Sequence of chain 2.A:
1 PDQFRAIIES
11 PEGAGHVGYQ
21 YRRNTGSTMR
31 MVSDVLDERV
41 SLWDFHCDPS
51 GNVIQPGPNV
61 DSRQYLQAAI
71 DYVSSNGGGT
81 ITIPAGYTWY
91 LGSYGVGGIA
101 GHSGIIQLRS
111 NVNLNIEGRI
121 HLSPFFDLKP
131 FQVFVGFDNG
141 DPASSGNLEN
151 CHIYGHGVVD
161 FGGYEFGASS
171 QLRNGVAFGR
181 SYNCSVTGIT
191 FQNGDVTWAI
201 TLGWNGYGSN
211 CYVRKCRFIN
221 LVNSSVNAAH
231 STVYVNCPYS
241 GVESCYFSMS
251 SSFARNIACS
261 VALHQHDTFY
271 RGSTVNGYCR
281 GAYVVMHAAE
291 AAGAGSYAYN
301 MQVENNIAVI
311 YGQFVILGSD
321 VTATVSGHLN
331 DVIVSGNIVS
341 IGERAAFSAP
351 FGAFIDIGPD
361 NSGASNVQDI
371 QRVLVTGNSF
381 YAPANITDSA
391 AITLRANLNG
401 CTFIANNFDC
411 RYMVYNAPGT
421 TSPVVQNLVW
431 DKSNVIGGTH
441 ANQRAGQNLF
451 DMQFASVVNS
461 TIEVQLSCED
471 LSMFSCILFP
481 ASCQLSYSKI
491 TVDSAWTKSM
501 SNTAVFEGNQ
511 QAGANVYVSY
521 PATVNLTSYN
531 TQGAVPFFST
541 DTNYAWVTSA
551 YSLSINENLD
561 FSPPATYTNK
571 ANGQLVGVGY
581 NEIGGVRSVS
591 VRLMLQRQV

The small molecule below binds the protein below.
Small molecule (SMILES): CC(=O)N[C@@H]1[C@@H](O[C@H]2O[C@H](CO)[C@H](O[C@H]3O[C@H](CO[C@@H]4O[C@@H](C)[C@H](O)[C@@H](O)[C@H]4O)[C@@H](O)[C@H](O)[C@H]3O)[C@H](O[C@@H]3O[C@H](CO)[C@@H](O)[C@H](O)[C@H]3NC(C)=O)[C@H]2O)[C@H](O)[C@@H](CO)O[C@H]1O

Binding-site contacts:
Ligand atom O1 contacts residue FMT1 of chain 2.G at 2.6 Å (h-bond).
Ligand atom O3 contacts residue TRP204 of chain 2.A at 3.5 Å (h-bond).
Ligand atom C8 contacts residue THR197 of chain 2.A at 3.6 Å.
Ligand atom O6 contacts residue LEU172 of chain 2.A at 3.6 Å.
Ligand atom C6 contacts residue ASN361 of chain 2.A at 3.5 Å.
Ligand atom O5 contacts residue LEU172 of chain 2.A at 3.6 Å.
Ligand atom C4 contacts residue HIS287 of chain 2.A at 3.4 Å.
Ligand atom O7 contacts residue TYR234 of chain 2.A at 3.1 Å.
Ligand atom O1 contacts residue TYR283 of chain 2.A at 3.1 Å.
Ligand atom O3 contacts residue NA1 of chain 2.I at 2.3 Å (h-bond).
Ligand atom O4 contacts residue GLN132 of chain 2.A at 3.0 Å (h-bond).
Ligand atom O5 contacts residue TYR283 of chain 2.A at 3.5 Å.
Ligand atom O4 contacts residue ASN236 of chain 2.A at 2.9 Å (h-bond).
Ligand atom C5 contacts residue TYR234 of chain 2.A at 3.6 Å (hydrophobic).
Ligand atom O4 contacts residue HIS102 of chain 2.A at 2.7 Å (h-bond).
Ligand atom O3 contacts residue ASN205 of chain 2.A at 2.6 Å (h-bond).
Ligand atom C3 contacts residue NA1 of chain 2.I at 3.2 Å.
Ligand atom O3 contacts residue GLY101 of chain 2.A at 3.4 Å (h-bond).
Ligand atom C1 contacts residue FMT1 of chain 2.G at 3.6 Å.
Ligand atom O7 contacts residue TRP198 of chain 2.A at 3.1 Å (h-bond).
Ligand atom C2 contacts residue GLU290 of chain 2.A at 3.5 Å.
Ligand atom C3 contacts residue ASN236 of chain 2.A at 3.4 Å.
Ligand atom O2 contacts residue GLU290 of chain 2.A at 3.5 Å (salt-bridge).
Ligand atom O5 contacts residue TRP198 of chain 2.A at 3.5 Å.
Ligand atom O4 contacts residue ASN361 of chain 2.A at 3.0 Å (h-bond).
Ligand atom O7 contacts residue SER231 of chain 2.A at 3.6 Å (h-bond).
Ligand atom C3 contacts residue GLU290 of chain 2.A at 3.5 Å.
Ligand atom O1 contacts residue SER231 of chain 2.A at 3.5 Å (h-bond).
Ligand atom O4 contacts residue HIS287 of chain 2.A at 2.5 Å (h-bond).
Ligand atom C4 contacts residue HIS102 of chain 2.A at 3.3 Å.
Ligand atom O6 contacts residue THR197 of chain 2.A at 3.5 Å.
Ligand atom N2 contacts residue GLU290 of chain 2.A at 2.9 Å (salt-bridge).
Ligand atom O2 contacts residue NA1 of chain 2.I at 2.4 Å (h-bond).
Ligand atom C3 contacts residue ASN205 of chain 2.A at 3.4 Å.
Ligand atom O6 contacts residue LEU172 of chain 2.A at 3.5 Å.
Ligand atom O6 contacts residue HIS287 of chain 2.A at 3.3 Å (h-bond).
Ligand atom O6 contacts residue TRP198 of chain 2.A at 3.3 Å.
Ligand atom C2 contacts residue NA1 of chain 2.I at 3.2 Å.
Ligand atom C1 contacts residue GLU290 of chain 2.A at 3.6 Å.
Ligand atom O2 contacts residue TYR234 of chain 2.A at 2.9 Å (h-bond).